Binding-site contacts:
Ligand atom C11 contacts residue GLY254 of chain 15.A at 3.6 Å.
Ligand atom C5 contacts residue ASN231 of chain 15.A at 4.5 Å.
Ligand atom C11 contacts residue ALA253 of chain 15.A at 3.6 Å (hydrophobic).
Ligand atom C1 contacts residue ARG232 of chain 15.A at 3.6 Å.
Ligand atom C10 contacts residue ASN55 of chain 28.A at 3.8 Å.
Ligand atom O1B contacts residue ASN284 of chain 28.A at 3.7 Å.
Ligand atom O4 contacts residue VAL257 of chain 15.A at 3.1 Å.
Ligand atom C2 contacts residue ASN284 of chain 28.A at 3.9 Å.
Ligand atom O1A contacts residue THR286 of chain 28.A at 4.2 Å.
Ligand atom C3 contacts residue TRP287 of chain 28.A at 4.1 Å (hydrophobic).
Ligand atom O4 contacts residue ASN231 of chain 15.A at 4.2 Å.
Ligand atom O1A contacts residue ASN231 of chain 15.A at 2.7 Å (h-bond).
Ligand atom O2 contacts residue ARG232 of chain 15.A at 4.5 Å.
Ligand atom C4 contacts residue ASN231 of chain 15.A at 3.5 Å.
Ligand atom O1B contacts residue ARG232 of chain 15.A at 2.5 Å (salt-bridge).
Ligand atom O10 contacts residue SER52 of chain 28.A at 4.4 Å.
Ligand atom O10 contacts residue ASN55 of chain 28.A at 3.4 Å (h-bond).
Ligand atom C4 contacts residue VAL257 of chain 15.A at 4.4 Å (hydrophobic).
Ligand atom C2 contacts residue ASN231 of chain 15.A at 4.0 Å.
Ligand atom O2 contacts residue THR286 of chain 28.A at 4.0 Å.
Ligand atom O1A contacts residue ASN284 of chain 28.A at 4.5 Å.
Ligand atom C1 contacts residue ASN284 of chain 28.A at 3.8 Å.
Ligand atom C2 contacts residue THR286 of chain 28.A at 4.2 Å.
Ligand atom C1 contacts residue ASN231 of chain 15.A at 3.6 Å.
Ligand atom C11 contacts residue SER256 of chain 15.A at 4.3 Å.
Ligand atom O1B contacts residue ASN231 of chain 15.A at 4.3 Å.
Ligand atom O2 contacts residue ASN231 of chain 15.A at 4.2 Å.
Ligand atom O4 contacts residue TRP287 of chain 28.A at 4.1 Å.
Ligand atom C11 contacts residue ASN55 of chain 28.A at 3.2 Å.
Ligand atom O2 contacts residue ASN284 of chain 28.A at 3.0 Å (h-bond).
Ligand atom O1A contacts residue ARG232 of chain 15.A at 3.5 Å.
Ligand atom C3 contacts residue ASN231 of chain 15.A at 3.9 Å.
Ligand atom C3 contacts residue THR286 of chain 28.A at 3.5 Å.
Ligand atom O10 contacts residue SER256 of chain 15.A at 3.5 Å (h-bond).
Ligand atom O2 contacts residue TRP287 of chain 28.A at 4.5 Å.
Ligand atom C10 contacts residue SER256 of chain 15.A at 4.2 Å.

The small molecule below binds the protein below.
Small molecule (SMILES): CC(=O)N[C@H]1[C@H]([C@H](O)[C@H](O)CO)O[C@@](O)(C(=O)O)C[C@@H]1O

Sequence of chain 15.A:
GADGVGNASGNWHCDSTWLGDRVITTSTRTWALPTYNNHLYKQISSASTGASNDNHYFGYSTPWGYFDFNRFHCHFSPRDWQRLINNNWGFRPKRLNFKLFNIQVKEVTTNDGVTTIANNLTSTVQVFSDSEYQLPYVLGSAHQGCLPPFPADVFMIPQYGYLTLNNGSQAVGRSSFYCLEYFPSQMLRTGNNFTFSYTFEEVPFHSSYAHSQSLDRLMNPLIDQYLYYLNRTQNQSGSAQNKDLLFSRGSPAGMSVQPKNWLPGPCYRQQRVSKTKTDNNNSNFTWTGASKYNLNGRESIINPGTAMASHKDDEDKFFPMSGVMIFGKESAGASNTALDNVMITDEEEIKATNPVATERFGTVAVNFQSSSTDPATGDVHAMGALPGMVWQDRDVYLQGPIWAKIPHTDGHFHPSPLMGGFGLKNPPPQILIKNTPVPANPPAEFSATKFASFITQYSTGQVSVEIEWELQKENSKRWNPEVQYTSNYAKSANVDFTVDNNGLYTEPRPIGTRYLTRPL

Sequence of chain 28.A:
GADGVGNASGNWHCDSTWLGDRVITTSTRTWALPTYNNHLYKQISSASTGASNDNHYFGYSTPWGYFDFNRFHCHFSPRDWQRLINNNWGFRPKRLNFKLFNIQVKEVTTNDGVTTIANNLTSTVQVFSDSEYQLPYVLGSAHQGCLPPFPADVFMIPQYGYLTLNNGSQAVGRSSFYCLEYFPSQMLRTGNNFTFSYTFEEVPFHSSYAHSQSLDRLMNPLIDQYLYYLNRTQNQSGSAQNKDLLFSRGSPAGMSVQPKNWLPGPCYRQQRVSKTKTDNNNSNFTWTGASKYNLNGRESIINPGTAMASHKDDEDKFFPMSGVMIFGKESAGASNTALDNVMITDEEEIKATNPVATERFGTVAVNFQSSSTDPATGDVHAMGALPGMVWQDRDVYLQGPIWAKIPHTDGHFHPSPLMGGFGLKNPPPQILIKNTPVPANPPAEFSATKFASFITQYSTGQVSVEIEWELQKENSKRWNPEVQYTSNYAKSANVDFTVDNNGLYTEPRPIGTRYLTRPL